Sequence of chain 2.A:
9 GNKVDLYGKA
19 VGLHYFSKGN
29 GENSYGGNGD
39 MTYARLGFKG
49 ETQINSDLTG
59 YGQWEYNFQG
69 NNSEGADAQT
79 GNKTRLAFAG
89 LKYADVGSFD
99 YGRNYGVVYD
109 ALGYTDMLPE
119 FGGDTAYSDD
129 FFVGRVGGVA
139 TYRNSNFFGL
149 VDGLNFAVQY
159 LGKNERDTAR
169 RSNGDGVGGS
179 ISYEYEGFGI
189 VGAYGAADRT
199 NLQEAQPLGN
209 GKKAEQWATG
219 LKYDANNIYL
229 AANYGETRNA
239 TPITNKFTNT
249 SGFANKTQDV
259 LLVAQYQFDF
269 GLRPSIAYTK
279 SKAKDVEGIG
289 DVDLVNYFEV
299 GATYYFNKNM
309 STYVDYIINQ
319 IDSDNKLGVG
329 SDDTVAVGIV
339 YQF

Sequence of chain 3.A:
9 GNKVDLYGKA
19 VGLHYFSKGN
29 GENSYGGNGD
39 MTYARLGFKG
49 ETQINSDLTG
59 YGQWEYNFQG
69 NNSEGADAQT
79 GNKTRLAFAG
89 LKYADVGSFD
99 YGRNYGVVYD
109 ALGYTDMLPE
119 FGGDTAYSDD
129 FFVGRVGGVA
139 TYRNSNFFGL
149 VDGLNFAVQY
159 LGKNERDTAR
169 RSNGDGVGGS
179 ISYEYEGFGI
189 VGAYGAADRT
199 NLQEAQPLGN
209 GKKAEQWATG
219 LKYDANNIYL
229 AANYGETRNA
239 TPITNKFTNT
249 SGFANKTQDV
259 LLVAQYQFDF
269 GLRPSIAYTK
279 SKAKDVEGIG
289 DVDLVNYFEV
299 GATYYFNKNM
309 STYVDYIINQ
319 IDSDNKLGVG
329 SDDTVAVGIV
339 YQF

This protein binds this small molecule.
Small molecule (SMILES): C[C@@H](O)[C@@H](C=O)[C@@H]1NC(C(=O)O)=C(S[C@@H]2CN[C@H](C(=O)Nc3cccc(C(=O)O)c3)C2)[C@@H]1C

Binding-site contacts:
Ligand atom CB contacts residue SER249 of chain 2.A at 3.5 Å.
Ligand atom CBE contacts residue ARG169 of chain 2.A at 3.3 Å.
Ligand atom OBG contacts residue ARG169 of chain 2.A at 2.6 Å (salt-bridge).
Ligand atom OBF contacts residue GLY73 of chain 3.A at 4.1 Å.
Ligand atom NAX contacts residue ARG168 of chain 2.A at 4.5 Å.
Ligand atom C contacts residue THR166 of chain 2.A at 4.4 Å.
Ligand atom CBE contacts residue ARG168 of chain 2.A at 3.8 Å.
Ligand atom N contacts residue ALA167 of chain 2.A at 4.5 Å.
Ligand atom OBG contacts residue ARG168 of chain 2.A at 4.0 Å.
Ligand atom OBF contacts residue ARG168 of chain 2.A at 3.8 Å.
Ligand atom CG contacts residue SER249 of chain 2.A at 4.4 Å.
Ligand atom N contacts residue GLN204 of chain 2.A at 3.9 Å.
Ligand atom CD contacts residue GLN204 of chain 2.A at 3.8 Å.
Ligand atom O contacts residue THR166 of chain 2.A at 3.5 Å.
Ligand atom N contacts residue SER249 of chain 2.A at 4.4 Å.
Ligand atom CA contacts residue SER249 of chain 2.A at 3.7 Å.
Ligand atom OBF contacts residue ARG169 of chain 2.A at 2.8 Å (salt-bridge).